This small molecule binds to this protein.
Small molecule (SMILES): Cc1ncc(NC(=O)Nc2ccccn2)c(-c2ccccc2)n1

Sequence of chain 1.A:
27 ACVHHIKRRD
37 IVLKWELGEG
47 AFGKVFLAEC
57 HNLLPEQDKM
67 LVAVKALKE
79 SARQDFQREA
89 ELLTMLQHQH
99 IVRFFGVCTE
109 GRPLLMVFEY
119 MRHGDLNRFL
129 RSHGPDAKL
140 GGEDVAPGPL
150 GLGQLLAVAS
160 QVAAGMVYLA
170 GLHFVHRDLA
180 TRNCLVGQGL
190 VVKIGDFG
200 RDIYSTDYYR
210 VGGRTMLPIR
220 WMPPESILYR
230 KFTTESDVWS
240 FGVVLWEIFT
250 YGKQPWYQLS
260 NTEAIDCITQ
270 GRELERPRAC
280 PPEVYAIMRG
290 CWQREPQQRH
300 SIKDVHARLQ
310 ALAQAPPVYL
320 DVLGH

Binding-site contacts:
Ligand atom C5 contacts residue LEU184 of chain 1.A at 3.9 Å (hydrophobic).
Ligand atom N1 contacts residue LEU43 of chain 1.A at 4.1 Å.
Ligand atom C10 contacts residue PHE116 of chain 1.A at 3.5 Å (hydrophobic).
Ligand atom C16 contacts residue VAL51 of chain 1.A at 4.0 Å (hydrophobic).
Ligand atom C10 contacts residue LEU184 of chain 1.A at 3.9 Å (hydrophobic).
Ligand atom C10 contacts residue VAL100 of chain 1.A at 4.0 Å (hydrophobic).
Ligand atom C9 contacts residue PHE116 of chain 1.A at 3.5 Å (hydrophobic).
Ligand atom C10 contacts residue GLU117 of chain 1.A at 3.9 Å.
Ligand atom O contacts residue GLU117 of chain 1.A at 3.7 Å.
Ligand atom C9 contacts residue PHE196 of chain 1.A at 4.1 Å (hydrophobic).
Ligand atom N4 contacts residue LEU184 of chain 1.A at 4.0 Å.
Ligand atom N3 contacts residue ALA69 of chain 1.A at 3.4 Å.
Ligand atom C6 contacts residue LEU184 of chain 1.A at 3.6 Å (hydrophobic).
Ligand atom C8 contacts residue PHE196 of chain 1.A at 3.5 Å (hydrophobic).
Ligand atom N3 contacts residue LEU184 of chain 1.A at 3.5 Å.
Ligand atom C13 contacts residue PHE196 of chain 1.A at 3.6 Å (hydrophobic).
Ligand atom N contacts residue TYR118 of chain 1.A at 3.8 Å.
Ligand atom N contacts residue MET119 of chain 1.A at 3.8 Å.
Ligand atom C2 contacts residue TYR118 of chain 1.A at 3.6 Å (hydrophobic).
Ligand atom C3 contacts residue GLY122 of chain 1.A at 3.9 Å.
Ligand atom C15 contacts residue VAL51 of chain 1.A at 3.7 Å (hydrophobic).
Ligand atom C7 contacts residue VAL51 of chain 1.A at 4.0 Å (hydrophobic).
Ligand atom N2 contacts residue LEU184 of chain 1.A at 4.0 Å.
Ligand atom C2 contacts residue GLY122 of chain 1.A at 4.0 Å.
Ligand atom O contacts residue MET119 of chain 1.A at 2.6 Å (h-bond).
Ligand atom C5 contacts residue ALA69 of chain 1.A at 3.8 Å (hydrophobic).
Ligand atom C10 contacts residue ALA69 of chain 1.A at 4.1 Å (hydrophobic).
Ligand atom C5 contacts residue GLU117 of chain 1.A at 3.9 Å.
Ligand atom C5 contacts residue MET119 of chain 1.A at 3.8 Å (hydrophobic).
Ligand atom C16 contacts residue GLY44 of chain 1.A at 3.8 Å.
Ligand atom N3 contacts residue GLU117 of chain 1.A at 3.2 Å (salt-bridge).
Ligand atom C6 contacts residue ALA69 of chain 1.A at 3.7 Å (hydrophobic).
Ligand atom N contacts residue GLY122 of chain 1.A at 3.7 Å.
Ligand atom C2 contacts residue MET119 of chain 1.A at 3.4 Å (hydrophobic).
Ligand atom C2 contacts residue LEU43 of chain 1.A at 4.1 Å (hydrophobic).
Ligand atom C7 contacts residue PHE196 of chain 1.A at 3.9 Å (hydrophobic).
Ligand atom O contacts residue TYR118 of chain 1.A at 3.3 Å.
Ligand atom C6 contacts residue GLU117 of chain 1.A at 4.1 Å.
Ligand atom C15 contacts residue GLY44 of chain 1.A at 3.7 Å.
Ligand atom C12 contacts residue LEU184 of chain 1.A at 3.7 Å (hydrophobic).